The small molecule below binds the protein below.
Small molecule (SMILES): Nc1ncnc2[nH]cnc12

Binding-site contacts:
Ligand atom C2 contacts residue TYR614 of chain 1.A at 3.4 Å (hydrophobic).
Ligand atom N7 contacts residue PHE286 of chain 1.A at 3.5 Å.
Ligand atom N3 contacts residue TYR614 of chain 1.A at 3.8 Å.
Ligand atom C6 contacts residue PHE286 of chain 1.A at 3.4 Å (hydrophobic).
Ligand atom N9 contacts residue TYR614 of chain 1.A at 4.4 Å.
Ligand atom N3 contacts residue PHE286 of chain 1.A at 3.8 Å.
Ligand atom N6 contacts residue PHE286 of chain 1.A at 3.5 Å.
Ligand atom N7 contacts residue GLY613 of chain 1.A at 3.6 Å.
Ligand atom N1 contacts residue PHE286 of chain 1.A at 3.6 Å.
Ligand atom N6 contacts residue ALA611 of chain 1.A at 3.4 Å.
Ligand atom C4 contacts residue PHE286 of chain 1.A at 3.6 Å (hydrophobic).
Ligand atom N6 contacts residue TYR614 of chain 1.A at 3.9 Å.
Ligand atom C6 contacts residue TYR614 of chain 1.A at 3.6 Å (hydrophobic).
Ligand atom C8 contacts residue PHE286 of chain 1.A at 3.8 Å (hydrophobic).
Ligand atom N9 contacts residue PHE286 of chain 1.A at 3.8 Å.
Ligand atom N7 contacts residue TYR614 of chain 1.A at 3.8 Å.
Ligand atom C4 contacts residue TYR614 of chain 1.A at 4.1 Å (hydrophobic).
Ligand atom C5 contacts residue TYR614 of chain 1.A at 3.9 Å (hydrophobic).
Ligand atom N6 contacts residue ASN283 of chain 1.A at 3.8 Å.
Ligand atom C5 contacts residue GLY613 of chain 1.A at 4.2 Å.
Ligand atom N1 contacts residue TYR614 of chain 1.A at 3.3 Å.
Ligand atom C6 contacts residue ALA611 of chain 1.A at 4.5 Å (hydrophobic).
Ligand atom C5 contacts residue PHE286 of chain 1.A at 3.5 Å (hydrophobic).
Ligand atom C4 contacts residue GLY613 of chain 1.A at 4.2 Å.
Ligand atom C8 contacts residue TYR614 of chain 1.A at 4.1 Å (hydrophobic).
Ligand atom C2 contacts residue PHE286 of chain 1.A at 3.8 Å (hydrophobic).
Ligand atom C8 contacts residue GLY613 of chain 1.A at 3.3 Å.
Ligand atom N9 contacts residue GLY613 of chain 1.A at 3.6 Å.

Sequence of chain 1.A:
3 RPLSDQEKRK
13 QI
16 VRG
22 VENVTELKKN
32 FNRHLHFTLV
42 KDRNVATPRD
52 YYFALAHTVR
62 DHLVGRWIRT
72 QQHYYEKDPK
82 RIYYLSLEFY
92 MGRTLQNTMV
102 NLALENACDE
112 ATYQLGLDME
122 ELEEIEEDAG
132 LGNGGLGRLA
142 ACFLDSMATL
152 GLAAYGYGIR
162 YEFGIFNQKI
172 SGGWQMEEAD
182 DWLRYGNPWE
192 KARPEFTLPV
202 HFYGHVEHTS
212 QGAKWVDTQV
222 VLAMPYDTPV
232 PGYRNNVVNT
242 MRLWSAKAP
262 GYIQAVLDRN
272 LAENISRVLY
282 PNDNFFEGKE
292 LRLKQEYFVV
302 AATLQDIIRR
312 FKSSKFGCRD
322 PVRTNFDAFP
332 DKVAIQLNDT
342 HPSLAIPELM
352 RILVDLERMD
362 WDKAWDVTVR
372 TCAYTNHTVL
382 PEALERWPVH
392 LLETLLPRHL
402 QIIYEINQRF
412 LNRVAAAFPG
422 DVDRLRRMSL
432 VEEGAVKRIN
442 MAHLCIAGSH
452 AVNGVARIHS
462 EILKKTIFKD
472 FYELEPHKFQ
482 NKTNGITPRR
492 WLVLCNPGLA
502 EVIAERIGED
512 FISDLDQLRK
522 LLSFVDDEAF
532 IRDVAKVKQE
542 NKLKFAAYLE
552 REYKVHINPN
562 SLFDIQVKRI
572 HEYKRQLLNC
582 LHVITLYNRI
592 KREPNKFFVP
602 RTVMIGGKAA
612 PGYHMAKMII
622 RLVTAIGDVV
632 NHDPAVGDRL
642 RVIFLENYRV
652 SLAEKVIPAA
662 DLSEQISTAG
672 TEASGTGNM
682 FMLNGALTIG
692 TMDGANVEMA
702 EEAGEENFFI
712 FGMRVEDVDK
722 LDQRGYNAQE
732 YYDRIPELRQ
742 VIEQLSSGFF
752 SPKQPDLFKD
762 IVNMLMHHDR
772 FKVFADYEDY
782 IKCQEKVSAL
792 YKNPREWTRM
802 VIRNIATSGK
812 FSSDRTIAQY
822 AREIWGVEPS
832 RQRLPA